Binding-site contacts:
Ligand atom N2 contacts residue ASN253 of chain 1.A at 2.6 Å (h-bond).
Ligand atom C4 contacts residue ASN253 of chain 1.A at 3.9 Å.
Ligand atom O3 contacts residue ASN253 of chain 1.A at 4.4 Å.
Ligand atom C8 contacts residue THR239 of chain 1.A at 4.4 Å.
Ligand atom C5 contacts residue ASN253 of chain 1.A at 3.6 Å.
Ligand atom O7 contacts residue THR240 of chain 1.A at 4.1 Å.
Ligand atom C1 contacts residue THR255 of chain 1.A at 3.9 Å.
Ligand atom O7 contacts residue ASN253 of chain 1.A at 2.9 Å (h-bond).
Ligand atom C2 contacts residue ASN253 of chain 1.A at 2.1 Å.
Ligand atom C7 contacts residue ASN253 of chain 1.A at 3.1 Å.
Ligand atom O5 contacts residue ASN253 of chain 1.A at 2.4 Å (h-bond).
Ligand atom C1 contacts residue ASN253 of chain 1.A at 1.4 Å.
Ligand atom C3 contacts residue ASN253 of chain 1.A at 3.5 Å.

Sequence of chain 1.A:
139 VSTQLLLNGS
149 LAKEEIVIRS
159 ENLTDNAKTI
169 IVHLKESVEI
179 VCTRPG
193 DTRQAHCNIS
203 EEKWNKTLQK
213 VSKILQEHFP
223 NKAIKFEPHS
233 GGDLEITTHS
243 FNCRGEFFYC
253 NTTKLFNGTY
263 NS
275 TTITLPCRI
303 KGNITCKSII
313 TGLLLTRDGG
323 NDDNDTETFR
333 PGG

A small-molecule ligand and the protein it binds are described below.
Small molecule (SMILES): CC(=O)N[C@@H]1[C@@H](O)[C@H](O)[C@@H](CO)O[C@H]1O